A small-molecule ligand and the protein it binds are described below.
Small molecule (SMILES): COc1ccc2[nH]ccc2c1

Sequence of chain 2.B:
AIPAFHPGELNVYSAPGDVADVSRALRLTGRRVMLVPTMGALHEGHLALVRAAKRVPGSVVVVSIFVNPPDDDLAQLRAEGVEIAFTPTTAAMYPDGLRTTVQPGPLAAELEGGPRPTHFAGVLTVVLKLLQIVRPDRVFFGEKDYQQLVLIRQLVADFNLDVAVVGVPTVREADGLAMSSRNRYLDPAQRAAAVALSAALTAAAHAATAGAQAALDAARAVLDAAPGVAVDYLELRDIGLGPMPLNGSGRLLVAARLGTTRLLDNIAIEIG

Binding-site contacts:
Ligand atom CAB contacts residue HIS48 of chain 2.B at 3.7 Å.
Ligand atom CAA contacts residue GLY47 of chain 2.B at 3.5 Å.
Ligand atom CAK contacts residue SO41 of chain 2.L at 3.9 Å.
Ligand atom CAK contacts residue HIS45 of chain 2.B at 3.4 Å.
Ligand atom CAA contacts residue VAL188 of chain 2.B at 3.9 Å (hydrophobic).
Ligand atom OAH contacts residue GLY47 of chain 2.B at 3.8 Å.
Ligand atom NAG contacts residue BZ21 of chain 2.J at 4.2 Å.
Ligand atom OAH contacts residue THR187 of chain 2.B at 3.6 Å.
Ligand atom CAF contacts residue GLY159 of chain 2.B at 3.9 Å.
Ligand atom NAG contacts residue SO41 of chain 2.L at 2.9 Å (h-bond).
Ligand atom CAC contacts residue MET196 of chain 2.B at 4.1 Å (hydrophobic).
Ligand atom CAJ contacts residue GLY47 of chain 2.B at 4.0 Å.
Ligand atom CAE contacts residue LYS161 of chain 2.B at 4.0 Å.
Ligand atom CAF contacts residue HIS48 of chain 2.B at 4.2 Å.
Ligand atom CAB contacts residue HIS45 of chain 2.B at 3.8 Å.
Ligand atom CAA contacts residue LEU51 of chain 2.B at 3.9 Å (hydrophobic).
Ligand atom CAC contacts residue THR187 of chain 2.B at 3.9 Å.
Ligand atom CAA contacts residue PRO186 of chain 2.B at 3.4 Å (hydrophobic).
Ligand atom CAD contacts residue LEU51 of chain 2.B at 4.1 Å (hydrophobic).
Ligand atom CAD contacts residue BZ21 of chain 2.J at 4.1 Å.
Ligand atom CAK contacts residue MET196 of chain 2.B at 4.2 Å (hydrophobic).
Ligand atom CAD contacts residue HIS45 of chain 2.B at 4.1 Å.
Ligand atom CAA contacts residue VAL185 of chain 2.B at 3.8 Å (hydrophobic).
Ligand atom NAG contacts residue HIS45 of chain 2.B at 3.3 Å.
Ligand atom CAA contacts residue GLY159 of chain 2.B at 4.1 Å.
Ligand atom CAI contacts residue VAL188 of chain 2.B at 3.9 Å (hydrophobic).
Ligand atom OAH contacts residue PRO186 of chain 2.B at 3.6 Å.
Ligand atom CAD contacts residue HIS48 of chain 2.B at 4.0 Å.
Ligand atom CAF contacts residue GLY47 of chain 2.B at 3.5 Å.
Ligand atom OAH contacts residue VAL188 of chain 2.B at 3.0 Å (h-bond).
Ligand atom CAB contacts residue BZ21 of chain 2.J at 3.3 Å.
Ligand atom CAC contacts residue VAL188 of chain 2.B at 3.8 Å (hydrophobic).
Ligand atom CAE contacts residue HIS45 of chain 2.B at 3.8 Å.
Ligand atom CAC contacts residue GLY47 of chain 2.B at 3.9 Å.
Ligand atom CAJ contacts residue HIS45 of chain 2.B at 3.9 Å.
Ligand atom CAE contacts residue MET196 of chain 2.B at 3.3 Å (hydrophobic).
Ligand atom CAA contacts residue ALA50 of chain 2.B at 4.0 Å (hydrophobic).
Ligand atom CAB contacts residue SO41 of chain 2.L at 3.6 Å.
Ligand atom CAI contacts residue GLY47 of chain 2.B at 3.5 Å.
Ligand atom CAC contacts residue LYS161 of chain 2.B at 4.2 Å.